This small molecule binds to this protein.
Small molecule (SMILES): CC(=O)N[C@H]1[C@H](O[C@H]2[C@H](O)[C@@H](NC(C)=O)CO[C@@H]2CO)O[C@H](CO)[C@@H](O)[C@@H]1O

Sequence of chain 1.Z:
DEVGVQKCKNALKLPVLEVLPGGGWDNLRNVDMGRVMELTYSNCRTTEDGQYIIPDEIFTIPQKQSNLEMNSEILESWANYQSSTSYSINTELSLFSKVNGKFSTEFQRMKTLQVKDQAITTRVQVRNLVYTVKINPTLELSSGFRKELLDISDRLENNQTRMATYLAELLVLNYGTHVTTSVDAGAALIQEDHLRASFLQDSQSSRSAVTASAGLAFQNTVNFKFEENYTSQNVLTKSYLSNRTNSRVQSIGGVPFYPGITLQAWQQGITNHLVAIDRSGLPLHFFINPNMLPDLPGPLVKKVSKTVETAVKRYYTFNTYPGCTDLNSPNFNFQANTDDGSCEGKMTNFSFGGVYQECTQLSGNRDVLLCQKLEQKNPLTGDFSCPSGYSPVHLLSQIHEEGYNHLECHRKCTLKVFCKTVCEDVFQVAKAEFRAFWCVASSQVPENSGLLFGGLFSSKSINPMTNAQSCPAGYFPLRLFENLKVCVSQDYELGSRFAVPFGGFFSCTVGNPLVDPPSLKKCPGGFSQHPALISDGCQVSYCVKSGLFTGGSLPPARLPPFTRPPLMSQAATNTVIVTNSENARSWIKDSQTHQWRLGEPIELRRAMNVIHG

Binding-site contacts:
Ligand atom O5 contacts residue ASN252 of chain 1.Z at 2.4 Å (h-bond).
Ligand atom C1 contacts residue ASN252 of chain 1.Z at 1.4 Å.
Ligand atom O6 contacts residue SER207 of chain 1.Z at 3.8 Å.
Ligand atom C7 contacts residue ASN252 of chain 1.Z at 4.0 Å.
Ligand atom C3 contacts residue ASN252 of chain 1.Z at 3.8 Å.
Ligand atom C1 contacts residue PHE208 of chain 1.Z at 4.5 Å (hydrophobic).
Ligand atom C5 contacts residue PHE208 of chain 1.Z at 4.4 Å (hydrophobic).
Ligand atom C5 contacts residue ASN252 of chain 1.Z at 3.7 Å.
Ligand atom O6 contacts residue ASP211 of chain 1.Z at 3.9 Å.
Ligand atom C8 contacts residue ARG205 of chain 1.Z at 3.7 Å.
Ligand atom C7 contacts residue ARG205 of chain 1.Z at 4.4 Å.
Ligand atom C8 contacts residue SER251 of chain 1.Z at 3.4 Å.
Ligand atom C2 contacts residue ASN252 of chain 1.Z at 2.5 Å.
Ligand atom N2 contacts residue ARG205 of chain 1.Z at 4.0 Å.
Ligand atom N2 contacts residue SER251 of chain 1.Z at 4.1 Å.
Ligand atom O6 contacts residue PHE208 of chain 1.Z at 4.0 Å.
Ligand atom O7 contacts residue SER251 of chain 1.Z at 2.5 Å (h-bond).
Ligand atom C4 contacts residue ASN252 of chain 1.Z at 4.3 Å.
Ligand atom O5 contacts residue PHE208 of chain 1.Z at 3.5 Å.
Ligand atom N2 contacts residue ASN252 of chain 1.Z at 3.0 Å (h-bond).
Ligand atom C6 contacts residue PHE208 of chain 1.Z at 4.0 Å (hydrophobic).
Ligand atom C7 contacts residue SER251 of chain 1.Z at 3.1 Å.